Sequence of chain 1.A:
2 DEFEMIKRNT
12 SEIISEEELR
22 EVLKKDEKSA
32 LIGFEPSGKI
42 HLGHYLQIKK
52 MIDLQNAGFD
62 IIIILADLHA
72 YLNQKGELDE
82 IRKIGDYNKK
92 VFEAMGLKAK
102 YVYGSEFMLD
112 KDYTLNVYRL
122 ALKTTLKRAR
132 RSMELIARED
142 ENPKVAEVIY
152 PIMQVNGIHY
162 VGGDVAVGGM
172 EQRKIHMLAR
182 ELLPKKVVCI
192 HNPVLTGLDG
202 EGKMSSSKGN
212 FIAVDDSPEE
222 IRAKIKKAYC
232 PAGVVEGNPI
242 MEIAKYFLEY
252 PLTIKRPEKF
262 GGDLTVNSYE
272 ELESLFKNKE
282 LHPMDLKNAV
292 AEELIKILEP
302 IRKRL

This protein binds this small molecule.
Small molecule (SMILES): N[C@@H](Cc1ccc(-n2ncnn2)cc1)C(=O)O

Binding-site contacts:
Ligand atom CG contacts residue GLY34 of chain 1.A at 3.6 Å.
Ligand atom C7 contacts residue ILE65 of chain 1.A at 4.0 Å (hydrophobic).
Ligand atom CB contacts residue GLY34 of chain 1.A at 3.6 Å.
Ligand atom CB contacts residue GLU36 of chain 1.A at 4.0 Å.
Ligand atom N3 contacts residue ILE159 of chain 1.A at 3.8 Å.
Ligand atom C7 contacts residue GLY158 of chain 1.A at 3.5 Å.
Ligand atom CE1 contacts residue ALA67 of chain 1.A at 3.7 Å (hydrophobic).
Ligand atom CA contacts residue GLN155 of chain 1.A at 3.9 Å.
Ligand atom CD1 contacts residue ALA67 of chain 1.A at 3.3 Å (hydrophobic).
Ligand atom N4 contacts residue GLY158 of chain 1.A at 3.3 Å.
Ligand atom O contacts residue TYR151 of chain 1.A at 3.5 Å (h-bond).
Ligand atom CE2 contacts residue GLN155 of chain 1.A at 3.4 Å.
Ligand atom OXT contacts residue GLU36 of chain 1.A at 3.7 Å.
Ligand atom N5 contacts residue ILE65 of chain 1.A at 3.9 Å.
Ligand atom N contacts residue GLN155 of chain 1.A at 2.8 Å (h-bond).
Ligand atom CD1 contacts residue HIS70 of chain 1.A at 3.9 Å.
Ligand atom CG contacts residue GLN155 of chain 1.A at 3.9 Å.
Ligand atom C7 contacts residue GLN155 of chain 1.A at 3.9 Å.
Ligand atom N4 contacts residue MET109 of chain 1.A at 3.9 Å.
Ligand atom CD2 contacts residue GLN155 of chain 1.A at 3.3 Å.
Ligand atom CD2 contacts residue GLY34 of chain 1.A at 3.5 Å.
Ligand atom N2 contacts residue GLN155 of chain 1.A at 3.9 Å.
Ligand atom CA contacts residue TYR151 of chain 1.A at 3.3 Å (hydrophobic).
Ligand atom O contacts residue GLN173 of chain 1.A at 2.8 Å (h-bond).
Ligand atom N3 contacts residue LEU32 of chain 1.A at 3.4 Å.
Ligand atom C contacts residue TYR151 of chain 1.A at 3.4 Å (hydrophobic).
Ligand atom CE1 contacts residue HIS70 of chain 1.A at 3.8 Å.
Ligand atom C contacts residue GLN173 of chain 1.A at 3.3 Å.
Ligand atom N contacts residue GLN173 of chain 1.A at 2.9 Å (h-bond).
Ligand atom O contacts residue ILE137 of chain 1.A at 3.5 Å.
Ligand atom CB contacts residue TYR151 of chain 1.A at 3.4 Å (hydrophobic).
Ligand atom N4 contacts residue ILE159 of chain 1.A at 3.5 Å (h-bond).
Ligand atom CE2 contacts residue GLY34 of chain 1.A at 3.5 Å.
Ligand atom C7 contacts residue ILE159 of chain 1.A at 3.3 Å (hydrophobic).
Ligand atom CA contacts residue GLN173 of chain 1.A at 2.9 Å.
Ligand atom C7 contacts residue LEU32 of chain 1.A at 3.7 Å (hydrophobic).
Ligand atom N contacts residue TYR151 of chain 1.A at 2.6 Å (h-bond).
Ligand atom CZ contacts residue GLY34 of chain 1.A at 3.9 Å.
Ligand atom CZ contacts residue GLN155 of chain 1.A at 3.7 Å.
Ligand atom N5 contacts residue MET109 of chain 1.A at 3.4 Å.